Sequence of chain 1.E:
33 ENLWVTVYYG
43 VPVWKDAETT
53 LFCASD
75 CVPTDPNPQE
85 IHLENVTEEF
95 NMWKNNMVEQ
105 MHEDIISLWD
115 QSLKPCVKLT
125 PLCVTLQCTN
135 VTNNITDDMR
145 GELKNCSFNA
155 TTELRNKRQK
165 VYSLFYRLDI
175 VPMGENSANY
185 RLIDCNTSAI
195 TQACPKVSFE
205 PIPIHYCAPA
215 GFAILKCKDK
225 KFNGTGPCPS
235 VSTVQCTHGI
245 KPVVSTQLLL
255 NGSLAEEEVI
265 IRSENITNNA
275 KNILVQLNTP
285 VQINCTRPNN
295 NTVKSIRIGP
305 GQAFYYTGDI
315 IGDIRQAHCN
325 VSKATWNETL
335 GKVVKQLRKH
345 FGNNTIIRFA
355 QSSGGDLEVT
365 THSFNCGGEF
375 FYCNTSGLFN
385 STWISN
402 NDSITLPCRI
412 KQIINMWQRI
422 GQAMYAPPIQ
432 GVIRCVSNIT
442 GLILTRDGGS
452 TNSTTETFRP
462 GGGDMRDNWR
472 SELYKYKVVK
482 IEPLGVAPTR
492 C

Binding-site contacts:
Ligand atom C4 contacts residue ASN384 of chain 1.E at 4.4 Å.
Ligand atom C8 contacts residue ASN384 of chain 1.E at 4.4 Å.
Ligand atom C8 contacts residue GLY381 of chain 1.E at 3.9 Å.
Ligand atom C1 contacts residue ASN384 of chain 1.E at 1.5 Å.
Ligand atom C2 contacts residue ASN384 of chain 1.E at 2.5 Å.
Ligand atom N2 contacts residue ASN384 of chain 1.E at 2.9 Å (h-bond).
Ligand atom C3 contacts residue ASN384 of chain 1.E at 3.9 Å.
Ligand atom O5 contacts residue ASN384 of chain 1.E at 2.5 Å (h-bond).
Ligand atom C7 contacts residue SER380 of chain 1.E at 4.2 Å.
Ligand atom C5 contacts residue ASN384 of chain 1.E at 3.9 Å.
Ligand atom O7 contacts residue ASN384 of chain 1.E at 3.4 Å (h-bond).
Ligand atom O7 contacts residue GLY381 of chain 1.E at 4.5 Å.
Ligand atom C8 contacts residue SER380 of chain 1.E at 3.4 Å.
Ligand atom C7 contacts residue ASN384 of chain 1.E at 3.3 Å.

This protein binds this small molecule.
Small molecule (SMILES): CC(=O)N[C@@H]1[C@@H](O)[C@H](O)[C@@H](CO)O[C@H]1O